Sequence of chain 3.B:
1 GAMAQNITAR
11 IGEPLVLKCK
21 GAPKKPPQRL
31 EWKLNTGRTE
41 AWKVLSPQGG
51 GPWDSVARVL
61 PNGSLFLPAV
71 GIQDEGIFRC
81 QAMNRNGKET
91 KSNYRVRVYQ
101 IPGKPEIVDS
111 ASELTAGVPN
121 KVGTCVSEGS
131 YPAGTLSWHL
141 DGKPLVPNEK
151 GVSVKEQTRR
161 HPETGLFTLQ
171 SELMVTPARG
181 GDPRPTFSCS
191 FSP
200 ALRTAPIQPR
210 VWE

A protein and the small-molecule ligand that binds it are described below.
Small molecule (SMILES): Cc1cccc2c(-c3ccccc3)c(C(=O)O)[nH]c12

Sequence of chain 2.B:
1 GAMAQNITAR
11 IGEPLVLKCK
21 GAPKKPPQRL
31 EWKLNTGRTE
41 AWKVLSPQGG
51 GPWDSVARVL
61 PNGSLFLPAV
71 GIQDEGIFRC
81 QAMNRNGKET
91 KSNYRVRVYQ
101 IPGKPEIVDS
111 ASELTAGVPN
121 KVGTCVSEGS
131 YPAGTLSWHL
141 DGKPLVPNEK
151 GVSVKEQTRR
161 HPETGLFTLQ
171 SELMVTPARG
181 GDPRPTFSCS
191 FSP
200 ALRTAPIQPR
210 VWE

Binding-site contacts:
Ligand atom C06 contacts residue LYS33 of chain 2.B at 3.5 Å.
Ligand atom C05 contacts residue LYS91 of chain 2.B at 3.5 Å.
Ligand atom C17 contacts residue GLN81 of chain 2.B at 3.5 Å.
Ligand atom C12 contacts residue ASN93 of chain 2.B at 3.9 Å.
Ligand atom C05 contacts residue ARG79 of chain 2.B at 3.4 Å.
Ligand atom C13 contacts residue ASN93 of chain 2.B at 3.8 Å.
Ligand atom O10 contacts residue V6M1 of chain 3.N at 2.4 Å (h-bond).
Ligand atom C13 contacts residue LYS91 of chain 2.B at 3.9 Å.
Ligand atom C17 contacts residue CYS80 of chain 2.B at 3.9 Å (hydrophobic).
Ligand atom C04 contacts residue ARG79 of chain 2.B at 3.7 Å.
Ligand atom O10 contacts residue LYS33 of chain 3.B at 3.9 Å.
Ligand atom C06 contacts residue V6M1 of chain 3.N at 2.7 Å.
Ligand atom C16 contacts residue ARG79 of chain 2.B at 3.6 Å.
Ligand atom C11 contacts residue ARG79 of chain 2.B at 3.6 Å.
Ligand atom C14 contacts residue ALA2 of chain 2.B at 3.8 Å (hydrophobic).
Ligand atom O09 contacts residue LYS33 of chain 2.B at 2.3 Å (salt-bridge).
Ligand atom C07 contacts residue LYS33 of chain 2.B at 3.9 Å.
Ligand atom C11 contacts residue LYS91 of chain 2.B at 3.5 Å.
Ligand atom C19 contacts residue LYS33 of chain 2.B at 3.9 Å.
Ligand atom C11 contacts residue SER92 of chain 2.B at 3.8 Å.
Ligand atom C08 contacts residue LYS91 of chain 2.B at 3.8 Å.
Ligand atom C17 contacts residue GLU31 of chain 2.B at 3.2 Å.
Ligand atom C01 contacts residue ARG79 of chain 2.B at 3.8 Å.
Ligand atom C19 contacts residue GLU31 of chain 2.B at 3.6 Å.
Ligand atom C14 contacts residue ACT1 of chain 2.K at 3.8 Å.
Ligand atom C12 contacts residue LYS91 of chain 2.B at 3.2 Å.
Ligand atom C16 contacts residue LYS33 of chain 2.B at 3.8 Å.
Ligand atom C11 contacts residue CYS80 of chain 2.B at 3.6 Å (hydrophobic).
Ligand atom C16 contacts residue GLN81 of chain 2.B at 3.9 Å.
Ligand atom C12 contacts residue SER92 of chain 2.B at 3.4 Å.
Ligand atom O09 contacts residue V6M1 of chain 3.N at 2.4 Å (h-bond).
Ligand atom N02 contacts residue ACT1 of chain 2.K at 3.7 Å.
Ligand atom C08 contacts residue ARG79 of chain 2.B at 3.8 Å.
Ligand atom N02 contacts residue ARG79 of chain 2.B at 3.3 Å (salt-bridge).
Ligand atom C19 contacts residue GLN81 of chain 2.B at 3.5 Å.
Ligand atom C15 contacts residue GLN81 of chain 2.B at 3.5 Å.
Ligand atom C17 contacts residue LYS33 of chain 2.B at 3.5 Å.
Ligand atom C18 contacts residue GLN81 of chain 2.B at 3.0 Å.
Ligand atom C04 contacts residue LYS91 of chain 2.B at 3.4 Å.
Ligand atom C17 contacts residue ARG79 of chain 2.B at 3.7 Å.